Sequence of chain 1.B:
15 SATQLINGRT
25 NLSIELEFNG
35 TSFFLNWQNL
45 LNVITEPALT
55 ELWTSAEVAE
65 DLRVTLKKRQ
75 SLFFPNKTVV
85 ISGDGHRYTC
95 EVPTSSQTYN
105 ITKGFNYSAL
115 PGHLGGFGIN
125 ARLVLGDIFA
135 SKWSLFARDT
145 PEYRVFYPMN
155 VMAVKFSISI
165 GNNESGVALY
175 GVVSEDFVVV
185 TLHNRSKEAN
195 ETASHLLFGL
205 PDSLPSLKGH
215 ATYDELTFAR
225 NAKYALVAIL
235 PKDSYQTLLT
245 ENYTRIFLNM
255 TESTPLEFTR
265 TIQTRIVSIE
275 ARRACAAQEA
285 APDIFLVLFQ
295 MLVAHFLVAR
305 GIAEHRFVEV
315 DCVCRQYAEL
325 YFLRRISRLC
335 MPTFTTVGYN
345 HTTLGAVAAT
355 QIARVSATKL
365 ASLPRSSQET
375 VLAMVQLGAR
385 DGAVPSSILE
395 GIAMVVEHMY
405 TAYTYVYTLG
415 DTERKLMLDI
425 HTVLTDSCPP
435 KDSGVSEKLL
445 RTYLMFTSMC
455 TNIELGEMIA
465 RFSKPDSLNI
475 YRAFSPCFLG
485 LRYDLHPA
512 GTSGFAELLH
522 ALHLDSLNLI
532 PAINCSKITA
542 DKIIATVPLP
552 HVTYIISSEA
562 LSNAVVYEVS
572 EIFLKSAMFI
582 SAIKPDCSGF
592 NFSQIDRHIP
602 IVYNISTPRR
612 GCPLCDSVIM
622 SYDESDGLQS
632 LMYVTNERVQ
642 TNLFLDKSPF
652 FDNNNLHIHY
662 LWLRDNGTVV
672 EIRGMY

Binding-site contacts:
Ligand atom C8 contacts residue THR24 of chain 1.B at 3.6 Å.
Ligand atom C5 contacts residue ASN25 of chain 1.B at 3.7 Å.
Ligand atom O7 contacts residue ASN25 of chain 1.B at 4.5 Å.
Ligand atom C2 contacts residue THR24 of chain 1.B at 4.2 Å.
Ligand atom C4 contacts residue ASN25 of chain 1.B at 4.2 Å.
Ligand atom C7 contacts residue ASN25 of chain 1.B at 3.9 Å.
Ligand atom N2 contacts residue THR24 of chain 1.B at 3.2 Å (h-bond).
Ligand atom C1 contacts residue THR24 of chain 1.B at 4.1 Å.
Ligand atom O5 contacts residue ASN25 of chain 1.B at 2.4 Å (h-bond).
Ligand atom C1 contacts residue ASN25 of chain 1.B at 1.4 Å.
Ligand atom C7 contacts residue THR24 of chain 1.B at 3.9 Å.
Ligand atom C3 contacts residue ASN25 of chain 1.B at 3.8 Å.
Ligand atom C2 contacts residue ASN25 of chain 1.B at 2.5 Å.
Ligand atom O6 contacts residue PHE38 of chain 1.B at 4.5 Å.
Ligand atom N2 contacts residue ASN25 of chain 1.B at 2.9 Å (h-bond).

This small molecule binds to this protein.
Small molecule (SMILES): CC(=O)N[C@@H]1[C@@H](O)[C@H](O)[C@@H](CO)O[C@H]1O